Sequence of chain 1.E:
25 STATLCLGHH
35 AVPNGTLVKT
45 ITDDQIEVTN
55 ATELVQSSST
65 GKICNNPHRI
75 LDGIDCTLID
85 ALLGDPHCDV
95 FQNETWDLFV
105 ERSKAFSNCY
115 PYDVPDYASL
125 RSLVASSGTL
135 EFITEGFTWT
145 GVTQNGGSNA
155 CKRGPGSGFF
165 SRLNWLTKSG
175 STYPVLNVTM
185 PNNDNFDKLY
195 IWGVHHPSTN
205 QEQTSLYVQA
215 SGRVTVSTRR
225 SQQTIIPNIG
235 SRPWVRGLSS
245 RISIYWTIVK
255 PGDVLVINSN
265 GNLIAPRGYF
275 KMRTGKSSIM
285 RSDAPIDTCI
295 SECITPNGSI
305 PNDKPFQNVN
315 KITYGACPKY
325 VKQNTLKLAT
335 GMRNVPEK

Binding-site contacts:
Ligand atom C2 contacts residue ASN54 of chain 1.E at 2.5 Å.
Ligand atom C1 contacts residue ASN54 of chain 1.E at 1.4 Å.
Ligand atom C1 contacts residue THR334 of chain 1.E at 4.4 Å.
Ligand atom C3 contacts residue ASN54 of chain 1.E at 3.8 Å.
Ligand atom N2 contacts residue ASN54 of chain 1.E at 2.8 Å (h-bond).
Ligand atom C5 contacts residue ASN54 of chain 1.E at 3.7 Å.
Ligand atom C7 contacts residue ASN54 of chain 1.E at 3.4 Å.
Ligand atom C8 contacts residue ASN54 of chain 1.E at 4.4 Å.
Ligand atom O5 contacts residue THR334 of chain 1.E at 4.3 Å.
Ligand atom C4 contacts residue ASN54 of chain 1.E at 4.3 Å.
Ligand atom O5 contacts residue ASN54 of chain 1.E at 2.4 Å (h-bond).
Ligand atom O7 contacts residue ASN54 of chain 1.E at 3.7 Å.

A protein and the small-molecule ligand that binds it are described below.
Small molecule (SMILES): CC(=O)N[C@H]1[C@H](O[C@H]2[C@H](O)[C@@H](NC(C)=O)CO[C@@H]2CO)O[C@H](CO)[C@@H](O)[C@@H]1O